Binding-site contacts:
Ligand atom CB contacts residue EDO1 of chain 1.T at 4.0 Å.
Ligand atom SG contacts residue ALA77 of chain 1.A at 3.4 Å (h-bond).
Ligand atom OXT contacts residue THR125 of chain 1.A at 4.3 Å.
Ligand atom CA contacts residue EDO1 of chain 1.D at 3.4 Å.
Ligand atom O contacts residue ASP126 of chain 1.A at 3.2 Å (salt-bridge).
Ligand atom SG contacts residue EDO1 of chain 1.T at 4.1 Å.
Ligand atom OXT contacts residue ARG82 of chain 1.A at 3.4 Å (salt-bridge).
Ligand atom N contacts residue EDO1 of chain 1.D at 3.8 Å.
Ligand atom CA contacts residue ASP126 of chain 1.A at 4.0 Å.
Ligand atom OXT contacts residue ASP126 of chain 1.A at 2.9 Å.
Ligand atom N contacts residue EDO1 of chain 1.T at 3.0 Å (h-bond).
Ligand atom N contacts residue ASP126 of chain 1.A at 4.0 Å.
Ligand atom N contacts residue LEU127 of chain 1.A at 3.8 Å.
Ligand atom OXT contacts residue EDO1 of chain 1.T at 3.9 Å.
Ligand atom C contacts residue ARG82 of chain 1.A at 3.4 Å.
Ligand atom CA contacts residue EDO1 of chain 1.T at 4.0 Å.
Ligand atom O contacts residue GLY124 of chain 1.A at 4.4 Å.
Ligand atom C contacts residue ASP126 of chain 1.A at 3.2 Å.
Ligand atom CB contacts residue EDO1 of chain 1.D at 3.1 Å.
Ligand atom SG contacts residue ASN75 of chain 1.A at 4.4 Å.
Ligand atom C contacts residue EDO1 of chain 1.T at 4.5 Å.
Ligand atom N contacts residue THR125 of chain 1.A at 3.7 Å.
Ligand atom OXT contacts residue LEU127 of chain 1.A at 4.2 Å.
Ligand atom C contacts residue THR125 of chain 1.A at 3.8 Å.
Ligand atom SG contacts residue ARG82 of chain 1.A at 3.5 Å (salt-bridge).
Ligand atom SG contacts residue VAL76 of chain 1.A at 4.4 Å.
Ligand atom O contacts residue THR125 of chain 1.A at 3.5 Å.
Ligand atom CA contacts residue THR125 of chain 1.A at 3.5 Å.
Ligand atom O contacts residue ARG82 of chain 1.A at 2.6 Å (salt-bridge).

Sequence of chain 1.A:
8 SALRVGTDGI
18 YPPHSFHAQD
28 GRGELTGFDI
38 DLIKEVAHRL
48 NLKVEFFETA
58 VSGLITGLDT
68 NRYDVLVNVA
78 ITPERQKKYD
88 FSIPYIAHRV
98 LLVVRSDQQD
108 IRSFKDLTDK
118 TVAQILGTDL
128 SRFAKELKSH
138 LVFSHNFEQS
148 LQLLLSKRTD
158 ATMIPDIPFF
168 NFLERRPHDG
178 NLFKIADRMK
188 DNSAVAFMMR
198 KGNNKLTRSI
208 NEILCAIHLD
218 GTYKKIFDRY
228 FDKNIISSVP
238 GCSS

This small molecule binds to this protein.
Small molecule (SMILES): N[C@@H](CS)C(=O)O